Binding-site contacts:
Ligand atom C2 contacts residue ASN142 of chain 1.A at 3.7 Å.
Ligand atom N16 contacts residue ASN142 of chain 1.A at 3.4 Å.
Ligand atom C2 contacts residue CYS145 of chain 1.A at 3.8 Å (hydrophobic).
Ligand atom O24 contacts residue CYS44 of chain 1.A at 3.3 Å (h-bond).
Ligand atom C17 contacts residue ASN142 of chain 1.A at 3.8 Å.
Ligand atom N19 contacts residue GLU166 of chain 1.A at 3.0 Å (salt-bridge).
Ligand atom O3 contacts residue ASN142 of chain 1.A at 3.3 Å.
Ligand atom O21 contacts residue GLU166 of chain 1.A at 3.3 Å.
Ligand atom C23 contacts residue HIS41 of chain 1.A at 3.8 Å.
Ligand atom N19 contacts residue PHE140 of chain 1.A at 3.7 Å.
Ligand atom N16 contacts residue LEU141 of chain 1.A at 3.6 Å.
Ligand atom O3 contacts residue LEU141 of chain 1.A at 3.8 Å.
Ligand atom O24 contacts residue MET49 of chain 1.A at 3.5 Å.
Ligand atom C12 contacts residue MET49 of chain 1.A at 3.6 Å (hydrophobic).
Ligand atom C13 contacts residue HIS41 of chain 1.A at 3.8 Å.
Ligand atom C23 contacts residue TYR54 of chain 1.A at 3.5 Å (hydrophobic).
Ligand atom C20 contacts residue HIS163 of chain 1.A at 3.5 Å.
Ligand atom C20 contacts residue GLU166 of chain 1.A at 3.6 Å.
Ligand atom C17 contacts residue LEU141 of chain 1.A at 3.6 Å (hydrophobic).
Ligand atom CL25 contacts residue ARG188 of chain 1.A at 3.5 Å.
Ligand atom C10 contacts residue GLN189 of chain 1.A at 3.5 Å.
Ligand atom C15 contacts residue GLN189 of chain 1.A at 3.8 Å.
Ligand atom O21 contacts residue PHE140 of chain 1.A at 3.3 Å.
Ligand atom C2 contacts residue GLY143 of chain 1.A at 3.8 Å.
Ligand atom O18 contacts residue ASN142 of chain 1.A at 3.8 Å.
Ligand atom O3 contacts residue CYS145 of chain 1.A at 3.8 Å.
Ligand atom O24 contacts residue TYR54 of chain 1.A at 3.5 Å (h-bond).
Ligand atom O21 contacts residue HIS163 of chain 1.A at 2.6 Å (h-bond).
Ligand atom CL25 contacts residue ASP187 of chain 1.A at 3.4 Å.
Ligand atom C22 contacts residue SER144 of chain 1.A at 3.8 Å.
Ligand atom O24 contacts residue HIS41 of chain 1.A at 3.7 Å.
Ligand atom O21 contacts residue HIS172 of chain 1.A at 3.2 Å.
Ligand atom C17 contacts residue GLU166 of chain 1.A at 3.9 Å.
Ligand atom C23 contacts residue ASP187 of chain 1.A at 3.3 Å.
Ligand atom C11 contacts residue GLN189 of chain 1.A at 3.7 Å.
Ligand atom C1 contacts residue LEU141 of chain 1.A at 3.6 Å (hydrophobic).
Ligand atom O3 contacts residue GLY143 of chain 1.A at 2.7 Å (h-bond).
Ligand atom C22 contacts residue LEU141 of chain 1.A at 3.8 Å (hydrophobic).
Ligand atom C8 contacts residue HIS41 of chain 1.A at 3.7 Å.
Ligand atom C22 contacts residue HIS163 of chain 1.A at 3.7 Å.

A small-molecule ligand and the protein it binds are described below.
Small molecule (SMILES): O=C1CC(C(=O)N2CCN(c3ccc(CO)c(Cl)c3)CC2)=NC(=O)N1

Sequence of chain 2.A:
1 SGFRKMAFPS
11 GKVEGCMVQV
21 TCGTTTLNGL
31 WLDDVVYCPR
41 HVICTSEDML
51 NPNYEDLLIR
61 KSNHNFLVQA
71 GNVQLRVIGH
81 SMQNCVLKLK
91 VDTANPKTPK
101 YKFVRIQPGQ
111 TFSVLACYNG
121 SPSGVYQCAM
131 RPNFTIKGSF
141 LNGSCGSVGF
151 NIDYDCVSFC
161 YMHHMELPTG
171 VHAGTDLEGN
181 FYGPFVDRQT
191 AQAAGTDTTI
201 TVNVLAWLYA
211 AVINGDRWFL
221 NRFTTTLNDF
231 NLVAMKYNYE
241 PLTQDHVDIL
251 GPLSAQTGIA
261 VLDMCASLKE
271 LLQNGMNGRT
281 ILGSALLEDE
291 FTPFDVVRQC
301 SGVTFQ

Sequence of chain 1.A:
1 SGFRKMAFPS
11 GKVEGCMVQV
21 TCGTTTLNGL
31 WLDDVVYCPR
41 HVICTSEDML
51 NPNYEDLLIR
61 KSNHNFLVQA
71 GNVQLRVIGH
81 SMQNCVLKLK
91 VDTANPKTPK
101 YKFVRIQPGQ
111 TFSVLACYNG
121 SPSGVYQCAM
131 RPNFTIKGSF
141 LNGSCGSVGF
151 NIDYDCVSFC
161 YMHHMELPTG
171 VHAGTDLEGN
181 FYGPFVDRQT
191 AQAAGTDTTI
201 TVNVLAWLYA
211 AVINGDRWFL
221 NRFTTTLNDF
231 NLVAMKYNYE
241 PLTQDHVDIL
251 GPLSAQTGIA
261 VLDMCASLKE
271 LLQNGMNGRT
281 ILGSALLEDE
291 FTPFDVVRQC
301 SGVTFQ